Sequence of chain 1.F:
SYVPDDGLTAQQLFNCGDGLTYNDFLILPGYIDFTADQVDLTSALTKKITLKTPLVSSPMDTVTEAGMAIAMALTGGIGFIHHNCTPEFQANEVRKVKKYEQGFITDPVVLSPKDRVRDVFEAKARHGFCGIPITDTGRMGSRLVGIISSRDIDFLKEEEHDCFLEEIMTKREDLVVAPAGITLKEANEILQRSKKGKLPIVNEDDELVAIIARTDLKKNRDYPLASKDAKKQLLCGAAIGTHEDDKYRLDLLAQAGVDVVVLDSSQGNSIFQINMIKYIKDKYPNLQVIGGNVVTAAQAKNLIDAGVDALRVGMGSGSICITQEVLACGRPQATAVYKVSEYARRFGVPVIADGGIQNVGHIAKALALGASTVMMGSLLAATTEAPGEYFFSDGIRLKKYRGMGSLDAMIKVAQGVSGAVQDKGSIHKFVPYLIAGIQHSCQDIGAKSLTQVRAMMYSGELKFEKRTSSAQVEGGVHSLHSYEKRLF

This protein binds this small molecule.
Small molecule (SMILES): O=c1[nH]cnc2c1ncn2[C@@H]1O[C@H](COP(=O)(O)O)[C@@H](O)[C@H]1O

Binding-site contacts:
Ligand atom P contacts residue SER334 of chain 1.F at 3.9 Å.
Ligand atom O6 contacts residue GLN446 of chain 1.F at 3.3 Å.
Ligand atom O2P contacts residue GLY392 of chain 1.F at 2.9 Å (h-bond).
Ligand atom O5' contacts residue GLY370 of chain 1.F at 3.3 Å.
Ligand atom O4' contacts residue CYS336 of chain 1.F at 3.9 Å.
Ligand atom N1 contacts residue THR338 of chain 1.F at 3.7 Å.
Ligand atom C3' contacts residue SER73 of chain 1.F at 4.0 Å.
Ligand atom N3 contacts residue CYS336 of chain 1.F at 3.3 Å (h-bond).
Ligand atom O3P contacts residue GLY333 of chain 1.F at 3.3 Å.
Ligand atom C4' contacts residue ASP369 of chain 1.F at 3.9 Å.
Ligand atom O1P contacts residue SER334 of chain 1.F at 3.3 Å (h-bond).
Ligand atom N7 contacts residue ILE335 of chain 1.F at 3.3 Å.
Ligand atom O1P contacts residue SER393 of chain 1.F at 3.0 Å (h-bond).
Ligand atom O6 contacts residue MET419 of chain 1.F at 3.9 Å.
Ligand atom P contacts residue GLY370 of chain 1.F at 3.8 Å.
Ligand atom O2P contacts residue GLY370 of chain 1.F at 3.8 Å.
Ligand atom O3P contacts residue GLY371 of chain 1.F at 3.9 Å.
Ligand atom C3' contacts residue ASP369 of chain 1.F at 3.5 Å.
Ligand atom C2 contacts residue CYS336 of chain 1.F at 3.5 Å (hydrophobic).
Ligand atom O6 contacts residue GLY420 of chain 1.F at 2.9 Å (h-bond).
Ligand atom C5 contacts residue ILE335 of chain 1.F at 3.6 Å (hydrophobic).
Ligand atom O6 contacts residue GLY447 of chain 1.F at 3.2 Å (h-bond).
Ligand atom C8 contacts residue ILE335 of chain 1.F at 3.6 Å (hydrophobic).
Ligand atom C4 contacts residue CYS336 of chain 1.F at 3.9 Å (hydrophobic).
Ligand atom O1P contacts residue GLY392 of chain 1.F at 3.3 Å.
Ligand atom N7 contacts residue MET419 of chain 1.F at 3.1 Å (h-bond).
Ligand atom O1P contacts residue TYR416 of chain 1.F at 2.4 Å (h-bond).
Ligand atom P contacts residue TYR416 of chain 1.F at 3.9 Å.
Ligand atom C6 contacts residue GLY420 of chain 1.F at 3.8 Å.
Ligand atom O3P contacts residue GLY370 of chain 1.F at 3.6 Å.
Ligand atom O3' contacts residue ASP369 of chain 1.F at 2.3 Å (salt-bridge).
Ligand atom P contacts residue GLY392 of chain 1.F at 3.9 Å.
Ligand atom C6 contacts residue GLN446 of chain 1.F at 3.5 Å.
Ligand atom C8 contacts residue MET75 of chain 1.F at 3.5 Å (hydrophobic).
Ligand atom O2P contacts residue SER393 of chain 1.F at 3.1 Å (h-bond).
Ligand atom P contacts residue SER393 of chain 1.F at 3.7 Å.
Ligand atom N1 contacts residue GLN446 of chain 1.F at 2.9 Å (h-bond).
Ligand atom O3P contacts residue SER334 of chain 1.F at 2.6 Å (h-bond).
Ligand atom N7 contacts residue GLY418 of chain 1.F at 3.5 Å.
Ligand atom C2 contacts residue THR338 of chain 1.F at 3.4 Å.